Binding-site contacts:
Ligand atom C5 contacts residue VAL413 of chain 1.E at 3.6 Å (hydrophobic).
Ligand atom C8 contacts residue VAL223 of chain 1.E at 4.1 Å (hydrophobic).
Ligand atom C8 contacts residue VAL413 of chain 1.E at 4.0 Å (hydrophobic).
Ligand atom C7 contacts residue ASN231 of chain 1.E at 3.5 Å.
Ligand atom C3 contacts residue SER414 of chain 1.E at 3.9 Å.
Ligand atom C1 contacts residue NAG1 of chain 1.Z at 4.0 Å.
Ligand atom C8 contacts residue ARG411 of chain 1.E at 4.2 Å.
Ligand atom O5 contacts residue NAG1 of chain 1.Z at 3.5 Å.
Ligand atom C7 contacts residue VAL413 of chain 1.E at 4.3 Å (hydrophobic).
Ligand atom C8 contacts residue LEU230 of chain 1.E at 4.1 Å (hydrophobic).
Ligand atom C6 contacts residue GLU33 of chain 1.E at 3.9 Å.
Ligand atom C5 contacts residue NAG1 of chain 1.Z at 3.5 Å.
Ligand atom O6 contacts residue GLY347 of chain 1.E at 4.3 Å.
Ligand atom O7 contacts residue VAL413 of chain 1.E at 3.9 Å.
Ligand atom C8 contacts residue SER414 of chain 1.E at 4.2 Å.
Ligand atom O6 contacts residue GLU33 of chain 1.E at 4.2 Å.
Ligand atom C4 contacts residue ASN231 of chain 1.E at 4.2 Å.
Ligand atom C1 contacts residue VAL413 of chain 1.E at 4.0 Å (hydrophobic).
Ligand atom O5 contacts residue VAL413 of chain 1.E at 4.3 Å.
Ligand atom O7 contacts residue ASN231 of chain 1.E at 3.6 Å.
Ligand atom C7 contacts residue SER414 of chain 1.E at 4.2 Å.
Ligand atom C6 contacts residue GLU180 of chain 1.E at 3.8 Å.
Ligand atom C5 contacts residue ASN231 of chain 1.E at 3.7 Å.
Ligand atom O4 contacts residue VAL413 of chain 1.E at 3.9 Å.
Ligand atom C6 contacts residue NAG1 of chain 1.Z at 3.6 Å.
Ligand atom N2 contacts residue ASN231 of chain 1.E at 2.9 Å (h-bond).
Ligand atom C3 contacts residue VAL413 of chain 1.E at 3.6 Å (hydrophobic).
Ligand atom C5 contacts residue GLU180 of chain 1.E at 3.8 Å.
Ligand atom C2 contacts residue VAL413 of chain 1.E at 4.3 Å (hydrophobic).
Ligand atom C1 contacts residue ASN231 of chain 1.E at 1.5 Å.
Ligand atom C2 contacts residue SER414 of chain 1.E at 4.0 Å.
Ligand atom C7 contacts residue VAL223 of chain 1.E at 4.3 Å (hydrophobic).
Ligand atom O7 contacts residue VAL223 of chain 1.E at 3.9 Å.
Ligand atom C1 contacts residue SER414 of chain 1.E at 4.0 Å.
Ligand atom C4 contacts residue VAL413 of chain 1.E at 3.9 Å (hydrophobic).
Ligand atom C2 contacts residue ASN231 of chain 1.E at 2.4 Å.
Ligand atom N2 contacts residue SER414 of chain 1.E at 3.3 Å (h-bond).
Ligand atom O7 contacts residue PRO181 of chain 1.E at 4.2 Å.
Ligand atom O5 contacts residue ASN231 of chain 1.E at 2.3 Å (h-bond).
Ligand atom C3 contacts residue ASN231 of chain 1.E at 3.8 Å.

This small molecule binds to this protein.
Small molecule (SMILES): CC(=O)N[C@H]1[C@H](O[C@H]2[C@H](O)[C@@H](NC(C)=O)CO[C@@H]2CO)O[C@H](CO)[C@@H](O[C@@H]2O[C@H](CO)[C@@H](O)[C@H](O[C@H]3O[C@H](CO)[C@@H](O)[C@H](O)[C@@H]3O)[C@@H]2O)[C@@H]1O

Sequence of chain 1.E:
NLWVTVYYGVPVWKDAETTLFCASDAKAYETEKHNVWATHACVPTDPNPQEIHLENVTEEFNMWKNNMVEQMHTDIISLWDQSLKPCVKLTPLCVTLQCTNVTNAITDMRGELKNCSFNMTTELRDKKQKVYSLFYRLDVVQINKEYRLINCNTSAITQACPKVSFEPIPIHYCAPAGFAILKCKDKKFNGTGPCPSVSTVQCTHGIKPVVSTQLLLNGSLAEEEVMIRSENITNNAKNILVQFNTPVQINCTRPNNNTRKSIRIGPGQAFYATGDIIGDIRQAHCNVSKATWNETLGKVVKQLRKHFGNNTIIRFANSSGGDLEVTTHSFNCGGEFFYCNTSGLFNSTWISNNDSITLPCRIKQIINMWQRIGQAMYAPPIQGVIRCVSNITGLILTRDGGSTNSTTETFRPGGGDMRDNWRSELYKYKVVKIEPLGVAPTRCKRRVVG